Sequence of chain 1.E:
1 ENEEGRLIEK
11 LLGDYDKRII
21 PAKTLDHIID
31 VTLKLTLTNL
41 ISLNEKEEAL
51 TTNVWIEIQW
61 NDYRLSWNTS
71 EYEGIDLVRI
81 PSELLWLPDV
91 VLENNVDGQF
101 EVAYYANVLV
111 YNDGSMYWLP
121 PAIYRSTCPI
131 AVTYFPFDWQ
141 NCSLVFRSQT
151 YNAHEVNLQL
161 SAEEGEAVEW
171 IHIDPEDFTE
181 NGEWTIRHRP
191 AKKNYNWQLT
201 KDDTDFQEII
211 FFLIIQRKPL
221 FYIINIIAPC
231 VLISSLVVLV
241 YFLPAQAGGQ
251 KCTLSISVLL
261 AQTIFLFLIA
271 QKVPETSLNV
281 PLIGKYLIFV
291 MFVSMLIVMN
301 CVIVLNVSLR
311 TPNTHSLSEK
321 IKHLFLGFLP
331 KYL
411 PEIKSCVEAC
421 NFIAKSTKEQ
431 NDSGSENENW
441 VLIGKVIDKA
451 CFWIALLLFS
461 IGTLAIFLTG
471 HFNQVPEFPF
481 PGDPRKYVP

This protein binds this small molecule.
Small molecule (SMILES): CC(=O)N[C@H]1[C@H](O[C@H]2[C@H](O)[C@@H](NC(C)=O)CO[C@@H]2CO)O[C@H](CO)[C@@H](O[C@@H]2O[C@H](CO[C@H]3O[C@H](CO[C@H]4O[C@H](CO)[C@@H](O)[C@H](O)[C@@H]4O)[C@@H](O)[C@H](O)[C@@H]3O)[C@@H](O)[C@H](O)[C@@H]2O)[C@@H]1O

Binding-site contacts:
Ligand atom O6 contacts residue PHE212 of chain 1.E at 4.0 Å.
Ligand atom C7 contacts residue PRO479 of chain 1.E at 3.5 Å (hydrophobic).
Ligand atom C3 contacts residue ASN141 of chain 1.E at 3.8 Å.
Ligand atom O6 contacts residue GLY482 of chain 1.E at 3.9 Å.
Ligand atom O3 contacts residue PRO481 of chain 1.E at 3.7 Å.
Ligand atom N2 contacts residue ASN141 of chain 1.E at 2.9 Å (h-bond).
Ligand atom C3 contacts residue PHE480 of chain 1.E at 3.8 Å (hydrophobic).
Ligand atom O4 contacts residue PHE480 of chain 1.E at 3.9 Å.
Ligand atom C1 contacts residue ASN141 of chain 1.E at 1.4 Å.
Ligand atom C5 contacts residue PHE212 of chain 1.E at 3.7 Å (hydrophobic).
Ligand atom C7 contacts residue ILE214 of chain 1.E at 4.1 Å (hydrophobic).
Ligand atom O3 contacts residue PRO479 of chain 1.E at 3.8 Å.
Ligand atom O6 contacts residue PRO481 of chain 1.E at 3.1 Å.
Ligand atom C8 contacts residue PRO476 of chain 1.E at 3.8 Å (hydrophobic).
Ligand atom O7 contacts residue LYS192 of chain 1.E at 3.6 Å (salt-bridge).
Ligand atom O6 contacts residue TRP197 of chain 1.E at 3.5 Å (h-bond).
Ligand atom C5 contacts residue ASN141 of chain 1.E at 3.6 Å.
Ligand atom C3 contacts residue PRO479 of chain 1.E at 4.2 Å (hydrophobic).
Ligand atom O7 contacts residue ASN141 of chain 1.E at 3.4 Å (h-bond).
Ligand atom C6 contacts residue PHE480 of chain 1.E at 4.1 Å (hydrophobic).
Ligand atom C8 contacts residue PRO479 of chain 1.E at 3.1 Å (hydrophobic).
Ligand atom C5 contacts residue TRP197 of chain 1.E at 3.9 Å (hydrophobic).
Ligand atom N2 contacts residue ILE214 of chain 1.E at 4.0 Å.
Ligand atom O5 contacts residue PHE480 of chain 1.E at 3.8 Å.
Ligand atom O7 contacts residue TRP139 of chain 1.E at 3.8 Å.
Ligand atom C8 contacts residue ASN194 of chain 1.E at 3.6 Å.
Ligand atom O3 contacts residue PHE480 of chain 1.E at 3.6 Å.
Ligand atom O5 contacts residue TRP197 of chain 1.E at 3.6 Å.
Ligand atom C2 contacts residue ASN141 of chain 1.E at 2.5 Å.
Ligand atom O2 contacts residue TRP197 of chain 1.E at 3.4 Å.
Ligand atom C6 contacts residue PHE212 of chain 1.E at 4.1 Å (hydrophobic).
Ligand atom C8 contacts residue ILE214 of chain 1.E at 3.4 Å (hydrophobic).
Ligand atom O4 contacts residue TRP197 of chain 1.E at 3.6 Å.
Ligand atom C7 contacts residue ASN141 of chain 1.E at 3.3 Å.
Ligand atom C3 contacts residue TRP197 of chain 1.E at 4.1 Å (hydrophobic).
Ligand atom N2 contacts residue PRO479 of chain 1.E at 3.2 Å (h-bond).
Ligand atom O3 contacts residue LYS192 of chain 1.E at 3.9 Å.
Ligand atom C6 contacts residue TRP197 of chain 1.E at 4.1 Å (hydrophobic).
Ligand atom O7 contacts residue PHE212 of chain 1.E at 3.7 Å.
Ligand atom O5 contacts residue ASN141 of chain 1.E at 2.4 Å (h-bond).